Sequence of chain 1.B:
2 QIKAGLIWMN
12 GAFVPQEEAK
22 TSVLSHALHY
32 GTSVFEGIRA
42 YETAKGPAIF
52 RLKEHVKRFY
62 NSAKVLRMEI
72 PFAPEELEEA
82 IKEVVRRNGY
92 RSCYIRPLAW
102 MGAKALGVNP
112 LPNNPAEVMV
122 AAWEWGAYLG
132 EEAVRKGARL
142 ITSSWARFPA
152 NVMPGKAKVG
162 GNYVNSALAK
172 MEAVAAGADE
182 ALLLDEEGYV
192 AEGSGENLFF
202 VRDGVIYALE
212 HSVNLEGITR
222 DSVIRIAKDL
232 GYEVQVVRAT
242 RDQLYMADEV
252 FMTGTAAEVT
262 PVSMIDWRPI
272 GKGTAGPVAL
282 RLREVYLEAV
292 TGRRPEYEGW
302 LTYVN

Sequence of chain 1.D:
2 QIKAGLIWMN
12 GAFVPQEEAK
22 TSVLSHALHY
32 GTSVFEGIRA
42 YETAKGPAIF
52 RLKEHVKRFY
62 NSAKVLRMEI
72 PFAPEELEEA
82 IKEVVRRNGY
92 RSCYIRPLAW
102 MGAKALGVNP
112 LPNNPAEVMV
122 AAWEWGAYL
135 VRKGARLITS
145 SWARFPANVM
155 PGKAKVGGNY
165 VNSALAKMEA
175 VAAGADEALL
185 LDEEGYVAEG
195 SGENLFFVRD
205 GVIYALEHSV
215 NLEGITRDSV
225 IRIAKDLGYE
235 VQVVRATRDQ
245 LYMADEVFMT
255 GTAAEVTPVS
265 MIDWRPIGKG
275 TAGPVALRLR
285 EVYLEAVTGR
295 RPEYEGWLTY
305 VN

This small molecule binds to this protein.
Small molecule (SMILES): Cc1[nH+]cc(COP(=O)(O)O)c(CN[C@@H](CCC(=O)O)C(=O)O)c1O

Binding-site contacts:
Ligand atom OP4 contacts residue GLY218 of chain 1.B at 3.5 Å.
Ligand atom OP1 contacts residue THR256 of chain 1.B at 3.7 Å.
Ligand atom P contacts residue ILE219 of chain 1.B at 3.6 Å.
Ligand atom C3 contacts residue TYR164 of chain 1.B at 3.6 Å (hydrophobic).
Ligand atom OP3 contacts residue ARG59 of chain 1.B at 2.9 Å (salt-bridge).
Ligand atom OP1 contacts residue GLY218 of chain 1.B at 3.7 Å.
Ligand atom C6 contacts residue ASN198 of chain 1.B at 3.8 Å.
Ligand atom OA contacts residue GLY38 of chain 1.B at 3.6 Å.
Ligand atom OP3 contacts residue GLY218 of chain 1.B at 3.6 Å.
Ligand atom N1 contacts residue LEU216 of chain 1.B at 3.7 Å.
Ligand atom CA contacts residue TYR95 of chain 1.B at 3.7 Å (hydrophobic).
Ligand atom P contacts residue THR220 of chain 1.B at 3.8 Å.
Ligand atom P contacts residue THR256 of chain 1.B at 3.7 Å.
Ligand atom C3 contacts residue LEU216 of chain 1.B at 3.8 Å (hydrophobic).
Ligand atom C6 contacts residue GLU197 of chain 1.B at 3.7 Å.
Ligand atom OP1 contacts residue ILE219 of chain 1.B at 3.2 Å (h-bond).
Ligand atom NA contacts residue GLY196 of chain 1.B at 3.1 Å (h-bond).
Ligand atom C2A contacts residue SER195 of chain 1.B at 3.6 Å.
Ligand atom CAA contacts residue LYS159 of chain 1.B at 3.7 Å.
Ligand atom OP2 contacts residue THR256 of chain 1.B at 2.7 Å (h-bond).
Ligand atom C4 contacts residue LEU216 of chain 1.B at 3.7 Å (hydrophobic).
Ligand atom C2 contacts residue GLY196 of chain 1.B at 3.7 Å.
Ligand atom C5 contacts residue GLY196 of chain 1.B at 3.5 Å.
Ligand atom OXT contacts residue ALA257 of chain 1.B at 2.9 Å (h-bond).
Ligand atom OP1 contacts residue THR220 of chain 1.B at 2.6 Å (h-bond).
Ligand atom C6 contacts residue GLU193 of chain 1.B at 3.5 Å.
Ligand atom C4A contacts residue LYS159 of chain 1.B at 3.7 Å.
Ligand atom C2A contacts residue ARG148 of chain 1.B at 3.1 Å.
Ligand atom O3 contacts residue TYR164 of chain 1.B at 2.6 Å (h-bond).
Ligand atom C4A contacts residue GLY196 of chain 1.B at 3.8 Å.
Ligand atom OP3 contacts residue ILE219 of chain 1.B at 2.8 Å (h-bond).
Ligand atom N1 contacts residue GLU193 of chain 1.B at 2.8 Å (salt-bridge).
Ligand atom OA contacts residue TYR95 of chain 1.B at 2.6 Å (h-bond).
Ligand atom OXT contacts residue THR256 of chain 1.B at 3.4 Å (h-bond).
Ligand atom C2A contacts residue GLU193 of chain 1.B at 3.5 Å.
Ligand atom C5 contacts residue LEU216 of chain 1.B at 3.7 Å (hydrophobic).
Ligand atom C3 contacts residue GLY196 of chain 1.B at 3.7 Å.
Ligand atom OE1 contacts residue ALA257 of chain 1.B at 3.1 Å.
Ligand atom OP1 contacts residue GLY255 of chain 1.B at 3.7 Å.
Ligand atom C4 contacts residue GLY196 of chain 1.B at 3.4 Å.